Sequence of chain 42.A:
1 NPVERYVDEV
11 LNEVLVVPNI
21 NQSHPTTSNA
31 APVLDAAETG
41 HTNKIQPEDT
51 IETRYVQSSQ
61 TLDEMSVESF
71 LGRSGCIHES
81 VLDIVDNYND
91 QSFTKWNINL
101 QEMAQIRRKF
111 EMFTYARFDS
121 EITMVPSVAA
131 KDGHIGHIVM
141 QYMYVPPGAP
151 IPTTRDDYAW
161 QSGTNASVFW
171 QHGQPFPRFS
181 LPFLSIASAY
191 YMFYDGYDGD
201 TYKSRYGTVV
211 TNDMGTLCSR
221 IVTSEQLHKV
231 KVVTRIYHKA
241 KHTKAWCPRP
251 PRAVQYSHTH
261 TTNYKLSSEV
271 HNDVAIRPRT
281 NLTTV

A small-molecule ligand and the protein it binds are described below.
Small molecule (SMILES): Cc1cc(CCCOc2c(C)cc(-c3nnn(C)n3)cc2C)on1

Binding-site contacts:
Ligand atom C2A contacts residue PHE179 of chain 42.A at 3.5 Å (hydrophobic).
Ligand atom CM4 contacts residue TYR142 of chain 42.A at 3.7 Å (hydrophobic).
Ligand atom C2A contacts residue LEU217 of chain 42.A at 4.0 Å (hydrophobic).
Ligand atom CM2 contacts residue ILE122 of chain 42.A at 3.8 Å (hydrophobic).
Ligand atom CM4 contacts residue VAL168 of chain 42.A at 3.9 Å (hydrophobic).
Ligand atom O1B contacts residue ILE98 of chain 42.A at 3.2 Å.
Ligand atom CM2 contacts residue ILE77 of chain 42.A at 3.8 Å (hydrophobic).
Ligand atom C3 contacts residue LEU100 of chain 42.A at 3.8 Å (hydrophobic).
Ligand atom O1 contacts residue LEU100 of chain 42.A at 3.7 Å.
Ligand atom C4 contacts residue MET214 of chain 42.A at 3.7 Å (hydrophobic).
Ligand atom C5B contacts residue TYR144 of chain 42.A at 3.8 Å (hydrophobic).
Ligand atom C6B contacts residue ILE98 of chain 42.A at 3.8 Å (hydrophobic).
Ligand atom C4 contacts residue LEU100 of chain 42.A at 3.9 Å (hydrophobic).
Ligand atom CM6 contacts residue LEU184 of chain 42.A at 3.7 Å (hydrophobic).
Ligand atom C1B contacts residue ILE98 of chain 42.A at 3.7 Å (hydrophobic).
Ligand atom N1A contacts residue PHE179 of chain 42.A at 3.3 Å.
Ligand atom N5A contacts residue PHE179 of chain 42.A at 3.3 Å.
Ligand atom CM6 contacts residue TYR144 of chain 42.A at 3.7 Å (hydrophobic).
Ligand atom C5B contacts residue LEU181 of chain 42.A at 3.6 Å (hydrophobic).
Ligand atom C2B contacts residue ILE122 of chain 42.A at 4.0 Å (hydrophobic).
Ligand atom N1A contacts residue MET124 of chain 42.A at 3.6 Å.
Ligand atom N5A contacts residue MET124 of chain 42.A at 3.9 Å.
Ligand atom CM4 contacts residue ALA166 of chain 42.A at 3.1 Å (hydrophobic).
Ligand atom CM6 contacts residue LEU181 of chain 42.A at 3.8 Å (hydrophobic).
Ligand atom N3A contacts residue PHE179 of chain 42.A at 3.7 Å.
Ligand atom C1B contacts residue LEU181 of chain 42.A at 4.0 Å (hydrophobic).
Ligand atom C6B contacts residue LEU181 of chain 42.A at 3.5 Å (hydrophobic).
Ligand atom N3A contacts residue TYR144 of chain 42.A at 3.2 Å.
Ligand atom O1 contacts residue MET214 of chain 42.A at 3.2 Å.
Ligand atom C5 contacts residue MET214 of chain 42.A at 3.4 Å (hydrophobic).
Ligand atom N4A contacts residue TYR144 of chain 42.A at 3.7 Å.
Ligand atom CM4 contacts residue TYR144 of chain 42.A at 3.8 Å (hydrophobic).
Ligand atom N2 contacts residue MET214 of chain 42.A at 3.8 Å.
Ligand atom C1C contacts residue MET214 of chain 42.A at 3.2 Å (hydrophobic).
Ligand atom N4A contacts residue PHE179 of chain 42.A at 3.5 Å.
Ligand atom C4 contacts residue TYR190 of chain 42.A at 3.7 Å (hydrophobic).
Ligand atom N5A contacts residue LEU217 of chain 42.A at 3.6 Å.
Ligand atom N2 contacts residue LEU100 of chain 42.A at 3.8 Å.
Ligand atom N1A contacts residue LEU217 of chain 42.A at 3.3 Å.
Ligand atom CM3 contacts residue TYR190 of chain 42.A at 3.6 Å (hydrophobic).